Sequence of chain 1.I:
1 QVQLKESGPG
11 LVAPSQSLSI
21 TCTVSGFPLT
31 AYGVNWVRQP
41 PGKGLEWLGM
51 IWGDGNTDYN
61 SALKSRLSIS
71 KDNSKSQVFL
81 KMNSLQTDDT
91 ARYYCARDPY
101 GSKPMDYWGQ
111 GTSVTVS

This small molecule binds to this protein.
Small molecule (SMILES): CC(=O)N[C@H]1[C@H](O[C@H]2[C@H](O)[C@@H](NC(C)=O)CO[C@@H]2CO[C@@H]2O[C@@H](C)[C@@H](O)[C@@H](O)[C@@H]2O)O[C@H](CO)[C@@H](O[C@@H]2O[C@H](CO)[C@@H](O)[C@H](O)[C@@H]2O)[C@@H]1O

Binding-site contacts:
Ligand atom C8 contacts residue ASN255 of chain 1.G at 4.4 Å.
Ligand atom O7 contacts residue ASP54 of chain 1.I at 3.6 Å.
Ligand atom C1 contacts residue ASN255 of chain 1.G at 1.4 Å.
Ligand atom O7 contacts residue ASN255 of chain 1.G at 3.2 Å (h-bond).
Ligand atom O5 contacts residue ASN255 of chain 1.G at 2.4 Å (h-bond).
Ligand atom C2 contacts residue ASN255 of chain 1.G at 2.5 Å.
Ligand atom C3 contacts residue ASN255 of chain 1.G at 3.8 Å.
Ligand atom C6 contacts residue VAL254 of chain 1.G at 3.8 Å (hydrophobic).
Ligand atom O5 contacts residue PHE258 of chain 1.G at 4.4 Å.
Ligand atom C5 contacts residue ASN255 of chain 1.G at 3.7 Å.
Ligand atom C6 contacts residue CYS253 of chain 1.G at 3.4 Å (hydrophobic).
Ligand atom C1 contacts residue SER257 of chain 1.G at 4.0 Å.
Ligand atom N2 contacts residue ASN255 of chain 1.G at 2.9 Å (h-bond).
Ligand atom C4 contacts residue ASN255 of chain 1.G at 4.2 Å.
Ligand atom C7 contacts residue ASN255 of chain 1.G at 3.2 Å.

Sequence of chain 1.G:
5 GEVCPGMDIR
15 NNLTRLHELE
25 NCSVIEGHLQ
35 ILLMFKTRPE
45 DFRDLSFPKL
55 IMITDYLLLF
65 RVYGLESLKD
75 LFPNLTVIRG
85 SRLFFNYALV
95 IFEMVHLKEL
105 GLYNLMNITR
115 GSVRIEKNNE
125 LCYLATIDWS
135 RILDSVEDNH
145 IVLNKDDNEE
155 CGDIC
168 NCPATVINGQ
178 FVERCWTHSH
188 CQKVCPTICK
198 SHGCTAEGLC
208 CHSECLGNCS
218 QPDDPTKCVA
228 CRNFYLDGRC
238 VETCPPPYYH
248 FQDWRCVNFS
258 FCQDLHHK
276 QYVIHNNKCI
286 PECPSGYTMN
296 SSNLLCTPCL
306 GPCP